A protein and the small-molecule ligand that binds it are described below.
Small molecule (SMILES): CC(=O)N[C@H]1[C@H](O[C@H]2[C@H](O)[C@@H](NC(C)=O)CO[C@@H]2CO)O[C@H](CO)[C@@H](O[C@@H]2O[C@H](CO)[C@@H](O)[C@H](O[C@H]3O[C@H](CO)[C@@H](O)[C@H](O)[C@@H]3O[C@H]3O[C@H](CO)[C@@H](O)[C@H](O)[C@@H]3O)[C@@H]2O)[C@@H]1O

Sequence of chain 1.F:
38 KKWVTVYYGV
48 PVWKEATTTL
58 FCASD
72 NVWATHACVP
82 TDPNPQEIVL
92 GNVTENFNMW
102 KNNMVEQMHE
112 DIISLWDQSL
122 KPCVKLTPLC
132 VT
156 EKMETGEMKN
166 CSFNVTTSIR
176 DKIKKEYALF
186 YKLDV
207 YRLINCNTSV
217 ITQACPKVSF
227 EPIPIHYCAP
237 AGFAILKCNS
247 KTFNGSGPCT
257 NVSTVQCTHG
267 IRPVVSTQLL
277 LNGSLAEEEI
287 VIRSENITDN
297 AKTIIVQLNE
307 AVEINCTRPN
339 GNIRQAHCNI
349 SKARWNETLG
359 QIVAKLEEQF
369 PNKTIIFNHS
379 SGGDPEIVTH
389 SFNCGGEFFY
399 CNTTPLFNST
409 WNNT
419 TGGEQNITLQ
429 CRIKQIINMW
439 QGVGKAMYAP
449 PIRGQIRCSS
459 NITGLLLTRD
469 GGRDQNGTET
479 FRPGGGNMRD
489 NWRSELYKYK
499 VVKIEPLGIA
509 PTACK

Binding-site contacts:
Ligand atom C8 contacts residue PHE390 of chain 1.F at 3.7 Å (hydrophobic).
Ligand atom C5 contacts residue NAG1 of chain 1.WB at 3.8 Å.
Ligand atom O6 contacts residue GLN453 of chain 1.F at 2.8 Å (h-bond).
Ligand atom O6 contacts residue ILE454 of chain 1.F at 4.1 Å.
Ligand atom C6 contacts residue SER225 of chain 1.F at 3.9 Å.
Ligand atom C7 contacts residue ASN391 of chain 1.F at 3.9 Å.
Ligand atom C6 contacts residue GLN453 of chain 1.F at 3.4 Å.
Ligand atom O6 contacts residue GLY393 of chain 1.F at 3.9 Å.
Ligand atom C6 contacts residue GLY393 of chain 1.F at 4.0 Å.
Ligand atom C5 contacts residue ASN278 of chain 1.F at 3.7 Å.
Ligand atom O7 contacts residue SER457 of chain 1.F at 3.3 Å (h-bond).
Ligand atom C8 contacts residue ASN391 of chain 1.F at 3.4 Å.
Ligand atom C2 contacts residue ASN278 of chain 1.F at 2.5 Å.
Ligand atom C5 contacts residue SER457 of chain 1.F at 3.8 Å.
Ligand atom C1 contacts residue ASN278 of chain 1.F at 1.4 Å.
Ligand atom C1 contacts residue SER458 of chain 1.F at 3.4 Å.
Ligand atom C6 contacts residue NAG1 of chain 1.WB at 3.3 Å.
Ligand atom C8 contacts residue VAL270 of chain 1.F at 3.7 Å (hydrophobic).
Ligand atom C3 contacts residue SER457 of chain 1.F at 3.9 Å.
Ligand atom O6 contacts residue CYS456 of chain 1.F at 3.8 Å.
Ligand atom O6 contacts residue GLY452 of chain 1.F at 3.4 Å.
Ligand atom O6 contacts residue ARG455 of chain 1.F at 3.2 Å (salt-bridge).
Ligand atom C3 contacts residue SER458 of chain 1.F at 3.4 Å.
Ligand atom O7 contacts residue ASN391 of chain 1.F at 3.7 Å.
Ligand atom O5 contacts residue ASN278 of chain 1.F at 2.4 Å (h-bond).
Ligand atom N2 contacts residue SER458 of chain 1.F at 3.0 Å (h-bond).
Ligand atom C2 contacts residue SER458 of chain 1.F at 3.4 Å.
Ligand atom O6 contacts residue CYS392 of chain 1.F at 2.9 Å (h-bond).
Ligand atom C3 contacts residue ASN278 of chain 1.F at 3.8 Å.
Ligand atom C4 contacts residue SER457 of chain 1.F at 4.0 Å.
Ligand atom O4 contacts residue GLY452 of chain 1.F at 3.3 Å.
Ligand atom O4 contacts residue ILE450 of chain 1.F at 3.7 Å.
Ligand atom O3 contacts residue CYS392 of chain 1.F at 3.6 Å (h-bond).
Ligand atom O7 contacts residue PRO228 of chain 1.F at 3.9 Å.
Ligand atom C8 contacts residue LEU277 of chain 1.F at 3.8 Å (hydrophobic).
Ligand atom C7 contacts residue VAL270 of chain 1.F at 4.0 Å (hydrophobic).
Ligand atom C7 contacts residue ASN278 of chain 1.F at 3.7 Å.
Ligand atom N2 contacts residue ASN278 of chain 1.F at 2.9 Å (h-bond).
Ligand atom O5 contacts residue NAG1 of chain 1.WB at 3.7 Å.
Ligand atom O4 contacts residue SER457 of chain 1.F at 3.7 Å.